This protein binds this small molecule.
Small molecule (SMILES): CC(=O)N[C@H]1[C@H](O[C@H]2[C@H](O)[C@@H](NC(C)=O)CO[C@@H]2CO)O[C@H](CO)[C@@H](O)[C@@H]1O

Sequence of chain 1.A:
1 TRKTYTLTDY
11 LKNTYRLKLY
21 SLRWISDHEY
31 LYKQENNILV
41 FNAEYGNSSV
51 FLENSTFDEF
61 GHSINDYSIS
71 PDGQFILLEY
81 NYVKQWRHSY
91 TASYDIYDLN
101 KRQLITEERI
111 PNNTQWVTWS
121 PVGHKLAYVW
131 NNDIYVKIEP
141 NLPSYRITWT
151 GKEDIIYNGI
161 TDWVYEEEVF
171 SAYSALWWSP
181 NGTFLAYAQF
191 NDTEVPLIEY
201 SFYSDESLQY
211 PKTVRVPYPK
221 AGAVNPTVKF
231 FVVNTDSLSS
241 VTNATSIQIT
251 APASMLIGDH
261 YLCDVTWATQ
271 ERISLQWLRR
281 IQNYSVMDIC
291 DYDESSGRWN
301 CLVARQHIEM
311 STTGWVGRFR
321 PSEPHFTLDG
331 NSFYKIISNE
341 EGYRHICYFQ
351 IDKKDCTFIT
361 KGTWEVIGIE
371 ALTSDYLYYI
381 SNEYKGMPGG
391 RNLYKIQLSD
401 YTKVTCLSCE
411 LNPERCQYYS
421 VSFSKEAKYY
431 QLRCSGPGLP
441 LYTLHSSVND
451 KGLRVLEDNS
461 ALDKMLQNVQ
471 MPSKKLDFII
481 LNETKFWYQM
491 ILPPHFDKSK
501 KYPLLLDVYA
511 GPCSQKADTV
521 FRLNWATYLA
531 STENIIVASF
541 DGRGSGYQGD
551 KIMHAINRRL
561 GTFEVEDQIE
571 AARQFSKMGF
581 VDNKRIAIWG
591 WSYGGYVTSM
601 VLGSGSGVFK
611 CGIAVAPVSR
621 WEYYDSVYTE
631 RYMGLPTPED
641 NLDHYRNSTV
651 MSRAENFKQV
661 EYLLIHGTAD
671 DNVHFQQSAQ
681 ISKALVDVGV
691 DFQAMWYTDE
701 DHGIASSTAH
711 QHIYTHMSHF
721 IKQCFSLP

Binding-site contacts:
Ligand atom C1 contacts residue ILE156 of chain 1.A at 4.1 Å (hydrophobic).
Ligand atom C6 contacts residue THR193 of chain 1.A at 4.5 Å.
Ligand atom C1 contacts residue ASN191 of chain 1.A at 1.2 Å.
Ligand atom C1 contacts residue THR193 of chain 1.A at 3.6 Å.
Ligand atom O7 contacts residue LYS229 of chain 1.A at 4.3 Å.
Ligand atom O6 contacts residue GLU194 of chain 1.A at 2.8 Å (salt-bridge).
Ligand atom C5 contacts residue ASN191 of chain 1.A at 3.4 Å.
Ligand atom N2 contacts residue ILE156 of chain 1.A at 3.7 Å.
Ligand atom C4 contacts residue ASN191 of chain 1.A at 4.0 Å.
Ligand atom C7 contacts residue ASN191 of chain 1.A at 3.5 Å.
Ligand atom O5 contacts residue ASN191 of chain 1.A at 2.1 Å (h-bond).
Ligand atom C8 contacts residue THR150 of chain 1.A at 4.4 Å.
Ligand atom O7 contacts residue ASN191 of chain 1.A at 3.5 Å (h-bond).
Ligand atom O7 contacts residue GLN189 of chain 1.A at 4.0 Å.
Ligand atom C7 contacts residue ILE156 of chain 1.A at 3.8 Å (hydrophobic).
Ligand atom C3 contacts residue ASN191 of chain 1.A at 3.7 Å.
Ligand atom C8 contacts residue ILE156 of chain 1.A at 3.7 Å (hydrophobic).
Ligand atom C6 contacts residue GLU194 of chain 1.A at 3.8 Å.
Ligand atom C5 contacts residue THR193 of chain 1.A at 3.8 Å.
Ligand atom N2 contacts residue ASN191 of chain 1.A at 3.1 Å (h-bond).
Ligand atom O5 contacts residue THR193 of chain 1.A at 3.7 Å.
Ligand atom O6 contacts residue THR193 of chain 1.A at 3.6 Å.
Ligand atom C2 contacts residue ASN191 of chain 1.A at 2.5 Å.
Ligand atom C6 contacts residue ASN191 of chain 1.A at 4.4 Å.